Binding-site contacts:
Ligand atom N2 contacts residue ASN154 of chain 33.A at 2.9 Å (h-bond).
Ligand atom C3 contacts residue ASN154 of chain 33.A at 3.8 Å.
Ligand atom C2 contacts residue ASN154 of chain 33.A at 2.5 Å.
Ligand atom C5 contacts residue ASN154 of chain 33.A at 3.7 Å.
Ligand atom O7 contacts residue ASN154 of chain 33.A at 3.8 Å.
Ligand atom O5 contacts residue ASN154 of chain 33.A at 2.4 Å (h-bond).
Ligand atom C1 contacts residue ASN154 of chain 33.A at 1.4 Å.
Ligand atom C8 contacts residue ASN154 of chain 33.A at 4.2 Å.
Ligand atom C1 contacts residue SER156 of chain 33.A at 4.3 Å.
Ligand atom C4 contacts residue ASN154 of chain 33.A at 4.2 Å.
Ligand atom C7 contacts residue ASN154 of chain 33.A at 3.5 Å.

This small molecule binds to this protein.
Small molecule (SMILES): CC(=O)N[C@@H]1[C@@H](O)[C@H](O)[C@@H](CO)O[C@H]1O

Sequence of chain 33.A:
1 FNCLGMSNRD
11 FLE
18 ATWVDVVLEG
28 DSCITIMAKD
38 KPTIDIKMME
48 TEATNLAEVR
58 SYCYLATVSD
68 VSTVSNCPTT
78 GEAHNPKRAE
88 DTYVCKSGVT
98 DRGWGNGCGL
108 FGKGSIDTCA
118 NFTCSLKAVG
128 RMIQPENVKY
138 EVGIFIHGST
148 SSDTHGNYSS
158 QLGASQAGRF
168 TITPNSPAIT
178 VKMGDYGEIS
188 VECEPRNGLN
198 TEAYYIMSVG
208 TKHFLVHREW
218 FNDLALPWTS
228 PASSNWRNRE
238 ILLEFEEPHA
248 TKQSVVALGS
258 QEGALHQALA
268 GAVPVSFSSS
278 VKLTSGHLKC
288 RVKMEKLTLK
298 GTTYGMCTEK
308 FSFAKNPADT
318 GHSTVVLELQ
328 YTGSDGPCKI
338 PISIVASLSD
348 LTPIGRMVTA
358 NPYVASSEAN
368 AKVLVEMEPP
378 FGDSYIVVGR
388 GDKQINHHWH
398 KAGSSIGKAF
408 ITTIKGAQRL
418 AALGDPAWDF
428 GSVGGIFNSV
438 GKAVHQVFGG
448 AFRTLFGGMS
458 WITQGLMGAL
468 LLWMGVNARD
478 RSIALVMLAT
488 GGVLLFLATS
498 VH